Binding-site contacts:
Ligand atom C8 contacts residue ASN269 of chain 1.A at 3.7 Å.
Ligand atom N2 contacts residue ASN269 of chain 1.A at 2.9 Å (h-bond).
Ligand atom O5 contacts residue ASN269 of chain 1.A at 2.4 Å (h-bond).
Ligand atom C2 contacts residue GLN286 of chain 1.A at 4.5 Å.
Ligand atom C1 contacts residue GLN286 of chain 1.A at 3.3 Å.
Ligand atom C7 contacts residue ASN269 of chain 1.A at 3.3 Å.
Ligand atom C3 contacts residue ASN269 of chain 1.A at 3.8 Å.
Ligand atom C5 contacts residue ASN269 of chain 1.A at 3.7 Å.
Ligand atom C8 contacts residue SER267 of chain 1.A at 4.0 Å.
Ligand atom O7 contacts residue ASN269 of chain 1.A at 3.7 Å.
Ligand atom C2 contacts residue ASN269 of chain 1.A at 2.5 Å.
Ligand atom C8 contacts residue ALA268 of chain 1.A at 3.7 Å (hydrophobic).
Ligand atom C1 contacts residue ASN269 of chain 1.A at 1.4 Å.
Ligand atom O5 contacts residue GLN286 of chain 1.A at 4.0 Å.
Ligand atom C4 contacts residue ASN269 of chain 1.A at 4.2 Å.

Sequence of chain 1.A:
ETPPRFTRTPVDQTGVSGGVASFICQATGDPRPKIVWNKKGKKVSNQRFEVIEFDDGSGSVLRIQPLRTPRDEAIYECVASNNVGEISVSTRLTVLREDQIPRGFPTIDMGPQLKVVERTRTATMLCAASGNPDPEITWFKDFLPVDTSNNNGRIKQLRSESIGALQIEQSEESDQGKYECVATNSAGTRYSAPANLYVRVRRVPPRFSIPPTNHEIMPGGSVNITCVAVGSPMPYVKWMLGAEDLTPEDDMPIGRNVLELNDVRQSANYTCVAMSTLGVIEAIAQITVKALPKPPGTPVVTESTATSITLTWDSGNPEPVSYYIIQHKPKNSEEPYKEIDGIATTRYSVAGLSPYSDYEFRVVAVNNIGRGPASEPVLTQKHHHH

The protein below binds the small molecule below.
Small molecule (SMILES): CC(=O)N[C@@H]1[C@@H](O)[C@H](O)[C@@H](CO)O[C@H]1O